Sequence of chain 1.C:
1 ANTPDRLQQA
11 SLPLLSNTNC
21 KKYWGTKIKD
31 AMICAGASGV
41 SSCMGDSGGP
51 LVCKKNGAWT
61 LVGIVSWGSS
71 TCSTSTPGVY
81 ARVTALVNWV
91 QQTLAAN

A protein and the small-molecule ligand that binds it are described below.
Small molecule (SMILES): CC(C)[C@H](NC(=O)CNC(=O)[C@@H]1CCCN1C(=O)[C@@H](N)[C@@H](C)O)C(=O)N[C@@H](Cc1ccc(O)cc1)C(=O)O

Sequence of chain 1.D:
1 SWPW

Sequence of chain 1.B:
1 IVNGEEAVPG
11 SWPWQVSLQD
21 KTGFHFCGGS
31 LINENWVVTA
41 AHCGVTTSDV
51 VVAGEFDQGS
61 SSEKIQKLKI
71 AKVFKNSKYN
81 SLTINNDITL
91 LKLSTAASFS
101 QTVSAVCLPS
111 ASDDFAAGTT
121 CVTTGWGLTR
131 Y

Binding-site contacts:
Ligand atom CA contacts residue PRO3 of chain 1.D at 1.8 Å (hydrophobic).
Ligand atom CA contacts residue SER1 of chain 1.D at 1.4 Å.
Ligand atom O contacts residue SER1 of chain 1.D at 1.2 Å (h-bond).
Ligand atom CE2 contacts residue TRP4 of chain 1.D at 0.9 Å (hydrophobic).
Ligand atom O contacts residue TRP2 of chain 1.D at 2.2 Å.
Ligand atom N contacts residue TRP4 of chain 1.D at 1.2 Å (h-bond).
Ligand atom O contacts residue GLY68 of chain 1.C at 1.8 Å (h-bond).
Ligand atom CD2 contacts residue TRP4 of chain 1.D at 0.6 Å (hydrophobic).
Ligand atom N contacts residue TRP2 of chain 1.D at 0.8 Å.
Ligand atom CA contacts residue TRP2 of chain 1.D at 0.7 Å (hydrophobic).
Ligand atom CB contacts residue PRO3 of chain 1.D at 0.7 Å (hydrophobic).
Ligand atom CA contacts residue SER1 of chain 1.D at 1.7 Å.
Ligand atom C contacts residue PRO3 of chain 1.D at 1.2 Å (hydrophobic).
Ligand atom CZ contacts residue TRP4 of chain 1.D at 0.7 Å (hydrophobic).
Ligand atom OH contacts residue TRP4 of chain 1.D at 1.1 Å.
Ligand atom C contacts residue TRP4 of chain 1.D at 1.8 Å (hydrophobic).
Ligand atom CE1 contacts residue TRP4 of chain 1.D at 0.7 Å (hydrophobic).
Ligand atom C contacts residue TRP2 of chain 1.D at 1.0 Å (hydrophobic).
Ligand atom C contacts residue TRP2 of chain 1.D at 2.0 Å (hydrophobic).
Ligand atom CG2 contacts residue PRO3 of chain 1.D at 2.0 Å (hydrophobic).
Ligand atom CA contacts residue PRO3 of chain 1.D at 1.0 Å (hydrophobic).
Ligand atom N contacts residue PRO3 of chain 1.D at 0.9 Å.
Ligand atom CB contacts residue TRP4 of chain 1.D at 1.0 Å (hydrophobic).
Ligand atom N contacts residue PRO3 of chain 1.D at 1.9 Å (h-bond).
Ligand atom O contacts residue PRO3 of chain 1.D at 1.3 Å (h-bond).
Ligand atom OXT contacts residue TRP4 of chain 1.D at 1.5 Å (h-bond).
Ligand atom CB contacts residue TRP2 of chain 1.D at 1.8 Å (hydrophobic).
Ligand atom O contacts residue TRP2 of chain 1.D at 1.6 Å (h-bond).
Ligand atom N contacts residue SER1 of chain 1.D at 1.2 Å.
Ligand atom CG1 contacts residue PRO3 of chain 1.D at 0.9 Å (hydrophobic).
Ligand atom CG contacts residue TRP4 of chain 1.D at 0.7 Å (hydrophobic).
Ligand atom C contacts residue SER1 of chain 1.D at 1.1 Å.
Ligand atom CA contacts residue TRP4 of chain 1.D at 1.2 Å (hydrophobic).
Ligand atom CA contacts residue TRP2 of chain 1.D at 1.1 Å (hydrophobic).
Ligand atom N contacts residue GLY68 of chain 1.C at 2.3 Å (h-bond).
Ligand atom N contacts residue TRP2 of chain 1.D at 1.9 Å (h-bond).
Ligand atom CB contacts residue SER1 of chain 1.D at 0.6 Å.
Ligand atom C contacts residue PRO3 of chain 1.D at 2.3 Å (hydrophobic).
Ligand atom CG contacts residue SER1 of chain 1.D at 1.8 Å.
Ligand atom CD1 contacts residue TRP4 of chain 1.D at 0.7 Å (hydrophobic).